Sequence of chain 1.A:
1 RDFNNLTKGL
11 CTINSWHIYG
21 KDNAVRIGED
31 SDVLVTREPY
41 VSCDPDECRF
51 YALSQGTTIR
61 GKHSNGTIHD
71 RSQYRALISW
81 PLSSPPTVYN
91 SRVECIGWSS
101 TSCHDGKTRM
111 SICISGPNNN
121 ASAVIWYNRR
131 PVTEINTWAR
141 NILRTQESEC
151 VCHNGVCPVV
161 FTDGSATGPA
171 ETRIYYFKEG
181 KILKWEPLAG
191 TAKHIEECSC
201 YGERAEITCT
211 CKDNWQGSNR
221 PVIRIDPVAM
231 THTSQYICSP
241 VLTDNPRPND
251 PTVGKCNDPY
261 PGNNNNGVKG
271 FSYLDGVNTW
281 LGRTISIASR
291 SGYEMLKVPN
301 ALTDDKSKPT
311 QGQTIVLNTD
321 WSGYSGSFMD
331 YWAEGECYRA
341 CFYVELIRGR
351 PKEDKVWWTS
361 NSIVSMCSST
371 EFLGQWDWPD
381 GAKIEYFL

A small-molecule ligand and the protein it binds are described below.
Small molecule (SMILES): CC(=O)N[C@H]1[C@H](O[C@H]2[C@H](O)[C@@H](NC(C)=O)CO[C@@H]2CO)O[C@H](CO)[C@@H](O[C@@H]2O[C@H](CO[C@H]3O[C@H](CO)[C@@H](O)[C@H](O)[C@@H]3O)[C@@H](O)[C@H](O[C@H]3O[C@H](CO)[C@@H](O)[C@H](O)[C@@H]3O[C@H]3O[C@H](CO)[C@@H](O)[C@H](O)[C@@H]3O[C@H]3O[C@H](CO)[C@@H](O)[C@H](O)[C@@H]3O)[C@@H]2O)[C@@H]1O

Binding-site contacts:
Ligand atom O6 contacts residue GLN375 of chain 1.A at 3.3 Å.
Ligand atom O5 contacts residue GLN375 of chain 1.A at 3.3 Å (h-bond).
Ligand atom O6 contacts residue ILE285 of chain 1.A at 2.8 Å (h-bond).
Ligand atom O5 contacts residue GLY374 of chain 1.A at 3.4 Å.
Ligand atom O3 contacts residue GLN311 of chain 1.A at 3.3 Å.
Ligand atom C3 contacts residue GLU294 of chain 1.A at 3.3 Å.
Ligand atom O3 contacts residue ASP250 of chain 1.A at 2.9 Å (salt-bridge).
Ligand atom C5 contacts residue ASN120 of chain 4.A at 3.6 Å.
Ligand atom O3 contacts residue GLY312 of chain 1.A at 2.9 Å (h-bond).
Ligand atom O4 contacts residue GLY312 of chain 1.A at 3.7 Å.
Ligand atom C7 contacts residue ASN120 of chain 4.A at 3.6 Å.
Ligand atom O2 contacts residue GLY312 of chain 1.A at 3.1 Å.
Ligand atom O3 contacts residue ARG283 of chain 1.A at 2.9 Å (salt-bridge).
Ligand atom C5 contacts residue ARG283 of chain 1.A at 3.6 Å.
Ligand atom O6 contacts residue LEU373 of chain 1.A at 3.7 Å.
Ligand atom C1 contacts residue ASN120 of chain 4.A at 1.4 Å.
Ligand atom C6 contacts residue ASP250 of chain 1.A at 3.5 Å.
Ligand atom O2 contacts residue LEU296 of chain 1.A at 3.4 Å.
Ligand atom C2 contacts residue ASN120 of chain 4.A at 2.4 Å.
Ligand atom C4 contacts residue GLU294 of chain 1.A at 3.5 Å.
Ligand atom C3 contacts residue GLY312 of chain 1.A at 3.2 Å.
Ligand atom O2 contacts residue ASN249 of chain 1.A at 3.2 Å (h-bond).
Ligand atom C6 contacts residue THR310 of chain 1.A at 3.6 Å.
Ligand atom C6 contacts residue PRO309 of chain 1.A at 3.7 Å (hydrophobic).
Ligand atom O5 contacts residue GLY312 of chain 1.A at 3.5 Å (h-bond).
Ligand atom O5 contacts residue ARG283 of chain 1.A at 3.1 Å (salt-bridge).
Ligand atom O4 contacts residue GLU294 of chain 1.A at 2.7 Å (salt-bridge).
Ligand atom O3 contacts residue GLU294 of chain 1.A at 2.6 Å (salt-bridge).
Ligand atom O4 contacts residue ILE287 of chain 1.A at 3.3 Å.
Ligand atom O6 contacts residue ASP250 of chain 1.A at 2.6 Å (salt-bridge).
Ligand atom O5 contacts residue ASP250 of chain 1.A at 3.6 Å.
Ligand atom C6 contacts residue ILE285 of chain 1.A at 3.5 Å (hydrophobic).
Ligand atom C6 contacts residue GLN311 of chain 1.A at 3.6 Å.
Ligand atom N2 contacts residue ASN120 of chain 4.A at 3.0 Å (h-bond).
Ligand atom O5 contacts residue ASN120 of chain 4.A at 2.3 Å (h-bond).
Ligand atom O3 contacts residue ASN249 of chain 1.A at 2.8 Å (h-bond).
Ligand atom O6 contacts residue LYS308 of chain 1.A at 2.8 Å (salt-bridge).
Ligand atom C8 contacts residue ASN119 of chain 4.A at 3.7 Å.
Ligand atom C6 contacts residue LEU373 of chain 1.A at 3.4 Å (hydrophobic).
Ligand atom O4 contacts residue ARG247 of chain 1.A at 3.1 Å (salt-bridge).

Sequence of chain 4.A:
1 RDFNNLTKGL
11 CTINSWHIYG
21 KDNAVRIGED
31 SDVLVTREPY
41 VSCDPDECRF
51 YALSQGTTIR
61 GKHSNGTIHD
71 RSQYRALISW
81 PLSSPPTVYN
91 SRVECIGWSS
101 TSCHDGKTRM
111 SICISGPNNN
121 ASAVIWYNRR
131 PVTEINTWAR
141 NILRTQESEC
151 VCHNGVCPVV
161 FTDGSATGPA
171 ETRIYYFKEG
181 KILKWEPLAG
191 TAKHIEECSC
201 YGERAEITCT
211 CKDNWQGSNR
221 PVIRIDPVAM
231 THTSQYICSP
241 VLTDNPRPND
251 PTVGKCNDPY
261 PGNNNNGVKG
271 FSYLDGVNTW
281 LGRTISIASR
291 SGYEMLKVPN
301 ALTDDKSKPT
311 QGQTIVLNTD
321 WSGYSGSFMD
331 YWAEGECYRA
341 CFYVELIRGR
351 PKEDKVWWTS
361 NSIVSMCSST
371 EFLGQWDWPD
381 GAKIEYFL